Sequence of chain 1.A:
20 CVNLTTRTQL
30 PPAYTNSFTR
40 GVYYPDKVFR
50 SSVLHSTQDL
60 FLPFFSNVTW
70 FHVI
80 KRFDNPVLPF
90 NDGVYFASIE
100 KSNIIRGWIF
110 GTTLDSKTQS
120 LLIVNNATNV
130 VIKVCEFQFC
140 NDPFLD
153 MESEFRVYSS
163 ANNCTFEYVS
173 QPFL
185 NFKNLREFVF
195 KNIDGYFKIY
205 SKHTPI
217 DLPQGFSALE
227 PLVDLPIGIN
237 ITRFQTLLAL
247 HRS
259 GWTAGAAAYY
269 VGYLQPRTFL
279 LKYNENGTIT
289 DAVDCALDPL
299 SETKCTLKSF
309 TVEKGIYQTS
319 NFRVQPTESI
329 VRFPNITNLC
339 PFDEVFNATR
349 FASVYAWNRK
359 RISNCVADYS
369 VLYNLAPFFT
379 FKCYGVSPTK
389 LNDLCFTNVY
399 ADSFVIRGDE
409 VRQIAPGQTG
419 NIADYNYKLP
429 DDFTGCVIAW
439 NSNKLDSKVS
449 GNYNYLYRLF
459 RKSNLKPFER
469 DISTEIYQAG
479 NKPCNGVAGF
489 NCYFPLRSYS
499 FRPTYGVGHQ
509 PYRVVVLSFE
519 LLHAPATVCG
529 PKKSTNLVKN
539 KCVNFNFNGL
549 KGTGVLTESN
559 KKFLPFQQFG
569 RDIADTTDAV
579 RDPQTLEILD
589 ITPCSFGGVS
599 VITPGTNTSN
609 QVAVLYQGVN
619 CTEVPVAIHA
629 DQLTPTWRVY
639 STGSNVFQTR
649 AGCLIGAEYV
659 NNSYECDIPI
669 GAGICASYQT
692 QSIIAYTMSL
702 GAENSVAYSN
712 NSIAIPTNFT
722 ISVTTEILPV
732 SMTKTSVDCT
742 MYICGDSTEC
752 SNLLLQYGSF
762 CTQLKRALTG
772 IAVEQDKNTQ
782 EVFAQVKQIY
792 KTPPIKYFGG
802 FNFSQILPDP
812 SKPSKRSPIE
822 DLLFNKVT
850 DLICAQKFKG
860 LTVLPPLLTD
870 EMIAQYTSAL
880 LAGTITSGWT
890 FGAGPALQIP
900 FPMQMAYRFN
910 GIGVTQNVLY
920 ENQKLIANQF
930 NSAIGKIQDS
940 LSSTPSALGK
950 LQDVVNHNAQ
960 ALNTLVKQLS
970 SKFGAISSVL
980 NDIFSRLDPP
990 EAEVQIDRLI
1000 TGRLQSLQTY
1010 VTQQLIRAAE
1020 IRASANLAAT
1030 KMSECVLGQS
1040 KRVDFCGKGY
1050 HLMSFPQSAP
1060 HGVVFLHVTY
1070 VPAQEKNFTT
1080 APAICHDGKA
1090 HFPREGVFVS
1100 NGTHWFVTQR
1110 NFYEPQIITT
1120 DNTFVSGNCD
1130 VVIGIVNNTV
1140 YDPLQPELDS

A small-molecule ligand and the protein it binds are described below.
Small molecule (SMILES): CC(=O)N[C@H]1[C@H](O[C@H]2[C@H](O)[C@@H](NC(C)=O)CO[C@@H]2CO)O[C@H](CO)[C@@H](O)[C@@H]1O

Binding-site contacts:
Ligand atom C5 contacts residue ASN236 of chain 1.A at 3.6 Å.
Ligand atom O5 contacts residue THR111 of chain 1.A at 2.4 Å (h-bond).
Ligand atom C8 contacts residue ASN236 of chain 1.A at 4.2 Å.
Ligand atom C6 contacts residue THR238 of chain 1.A at 4.1 Å.
Ligand atom C5 contacts residue THR111 of chain 1.A at 3.3 Å.
Ligand atom C4 contacts residue ASN236 of chain 1.A at 4.2 Å.
Ligand atom N2 contacts residue ASN236 of chain 1.A at 3.0 Å (h-bond).
Ligand atom C6 contacts residue THR111 of chain 1.A at 3.2 Å.
Ligand atom C3 contacts residue ASN236 of chain 1.A at 3.8 Å.
Ligand atom O6 contacts residue ASN236 of chain 1.A at 4.5 Å.
Ligand atom O6 contacts residue THR111 of chain 1.A at 2.4 Å (h-bond).
Ligand atom O6 contacts residue THR238 of chain 1.A at 4.1 Å.
Ligand atom C7 contacts residue ASN236 of chain 1.A at 3.8 Å.
Ligand atom C1 contacts residue THR238 of chain 1.A at 4.0 Å.
Ligand atom O6 contacts residue THR112 of chain 1.A at 3.6 Å.
Ligand atom C1 contacts residue THR111 of chain 1.A at 3.2 Å.
Ligand atom O7 contacts residue ASN236 of chain 1.A at 4.4 Å.
Ligand atom C5 contacts residue THR238 of chain 1.A at 4.2 Å.
Ligand atom C1 contacts residue ASN236 of chain 1.A at 1.4 Å.
Ligand atom O5 contacts residue ASN236 of chain 1.A at 2.3 Å (h-bond).
Ligand atom O5 contacts residue THR238 of chain 1.A at 4.1 Å.
Ligand atom C2 contacts residue ASN236 of chain 1.A at 2.5 Å.